Binding-site contacts:
Ligand atom C1 contacts residue THR116 of chain 1.B at 3.8 Å.
Ligand atom C5 contacts residue ASP117 of chain 1.B at 4.5 Å.
Ligand atom O5 contacts residue THR116 of chain 1.B at 3.6 Å.
Ligand atom O7 contacts residue GLN35 of chain 1.A at 4.1 Å.
Ligand atom O5 contacts residue ASN114 of chain 1.B at 2.3 Å (h-bond).
Ligand atom N2 contacts residue ASN114 of chain 1.B at 2.9 Å (h-bond).
Ligand atom C3 contacts residue GLN35 of chain 1.A at 4.4 Å.
Ligand atom N2 contacts residue GLN35 of chain 1.A at 3.1 Å (h-bond).
Ligand atom O7 contacts residue THR116 of chain 1.B at 4.2 Å.
Ligand atom C3 contacts residue ASN114 of chain 1.B at 3.8 Å.
Ligand atom C7 contacts residue ASN114 of chain 1.B at 3.5 Å.
Ligand atom C8 contacts residue ARG33 of chain 1.A at 3.2 Å.
Ligand atom C8 contacts residue ASN114 of chain 1.B at 3.7 Å.
Ligand atom C7 contacts residue ARG33 of chain 1.A at 3.5 Å.
Ligand atom O6 contacts residue ASP117 of chain 1.B at 2.6 Å (salt-bridge).
Ligand atom C5 contacts residue THR116 of chain 1.B at 3.6 Å.
Ligand atom C4 contacts residue ASN114 of chain 1.B at 4.2 Å.
Ligand atom C6 contacts residue THR116 of chain 1.B at 3.7 Å.
Ligand atom O7 contacts residue ARG33 of chain 1.A at 3.0 Å (salt-bridge).
Ligand atom C1 contacts residue ASN114 of chain 1.B at 1.4 Å.
Ligand atom O7 contacts residue TRP400 of chain 1.B at 4.4 Å.
Ligand atom C1 contacts residue GLN35 of chain 1.A at 3.4 Å.
Ligand atom C7 contacts residue GLN35 of chain 1.A at 3.9 Å.
Ligand atom C2 contacts residue GLN35 of chain 1.A at 3.8 Å.
Ligand atom C2 contacts residue ASN114 of chain 1.B at 2.5 Å.
Ligand atom O7 contacts residue ASN114 of chain 1.B at 4.4 Å.
Ligand atom C5 contacts residue ASN114 of chain 1.B at 3.6 Å.
Ligand atom C6 contacts residue ASP117 of chain 1.B at 3.1 Å.

Sequence of chain 1.B:
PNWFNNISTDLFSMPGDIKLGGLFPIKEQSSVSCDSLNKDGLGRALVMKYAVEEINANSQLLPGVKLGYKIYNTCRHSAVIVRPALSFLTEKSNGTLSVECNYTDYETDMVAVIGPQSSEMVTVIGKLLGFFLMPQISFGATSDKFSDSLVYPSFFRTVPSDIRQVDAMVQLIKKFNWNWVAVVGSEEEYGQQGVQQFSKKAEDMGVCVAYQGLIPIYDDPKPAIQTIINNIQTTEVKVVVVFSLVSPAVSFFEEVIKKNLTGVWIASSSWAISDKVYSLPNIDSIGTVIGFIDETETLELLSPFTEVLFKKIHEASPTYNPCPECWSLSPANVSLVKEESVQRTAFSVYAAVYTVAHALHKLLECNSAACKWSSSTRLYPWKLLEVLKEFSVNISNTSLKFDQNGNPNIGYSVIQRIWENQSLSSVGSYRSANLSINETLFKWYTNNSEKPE

A protein and the small-molecule ligand that binds it are described below.
Small molecule (SMILES): CC(=O)N[C@H]1[C@H](O[C@H]2[C@H](O)[C@@H](NC(C)=O)CO[C@@H]2CO)O[C@H](CO)[C@@H](O[C@@H]2O[C@H](CO)[C@@H](O)[C@H](O)[C@@H]2O)[C@@H]1O

Sequence of chain 1.A:
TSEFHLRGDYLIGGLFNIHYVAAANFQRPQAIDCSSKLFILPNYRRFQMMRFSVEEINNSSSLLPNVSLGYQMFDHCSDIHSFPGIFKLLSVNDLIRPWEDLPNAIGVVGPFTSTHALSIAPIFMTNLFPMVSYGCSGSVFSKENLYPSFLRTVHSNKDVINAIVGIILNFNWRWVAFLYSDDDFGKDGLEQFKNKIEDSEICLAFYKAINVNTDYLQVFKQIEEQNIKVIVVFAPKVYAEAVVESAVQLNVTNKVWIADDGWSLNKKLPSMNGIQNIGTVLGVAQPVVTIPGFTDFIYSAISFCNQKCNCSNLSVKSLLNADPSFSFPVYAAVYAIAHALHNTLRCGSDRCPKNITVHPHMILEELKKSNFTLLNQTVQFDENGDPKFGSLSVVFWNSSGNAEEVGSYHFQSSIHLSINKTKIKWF